Sequence of chain 1.A:
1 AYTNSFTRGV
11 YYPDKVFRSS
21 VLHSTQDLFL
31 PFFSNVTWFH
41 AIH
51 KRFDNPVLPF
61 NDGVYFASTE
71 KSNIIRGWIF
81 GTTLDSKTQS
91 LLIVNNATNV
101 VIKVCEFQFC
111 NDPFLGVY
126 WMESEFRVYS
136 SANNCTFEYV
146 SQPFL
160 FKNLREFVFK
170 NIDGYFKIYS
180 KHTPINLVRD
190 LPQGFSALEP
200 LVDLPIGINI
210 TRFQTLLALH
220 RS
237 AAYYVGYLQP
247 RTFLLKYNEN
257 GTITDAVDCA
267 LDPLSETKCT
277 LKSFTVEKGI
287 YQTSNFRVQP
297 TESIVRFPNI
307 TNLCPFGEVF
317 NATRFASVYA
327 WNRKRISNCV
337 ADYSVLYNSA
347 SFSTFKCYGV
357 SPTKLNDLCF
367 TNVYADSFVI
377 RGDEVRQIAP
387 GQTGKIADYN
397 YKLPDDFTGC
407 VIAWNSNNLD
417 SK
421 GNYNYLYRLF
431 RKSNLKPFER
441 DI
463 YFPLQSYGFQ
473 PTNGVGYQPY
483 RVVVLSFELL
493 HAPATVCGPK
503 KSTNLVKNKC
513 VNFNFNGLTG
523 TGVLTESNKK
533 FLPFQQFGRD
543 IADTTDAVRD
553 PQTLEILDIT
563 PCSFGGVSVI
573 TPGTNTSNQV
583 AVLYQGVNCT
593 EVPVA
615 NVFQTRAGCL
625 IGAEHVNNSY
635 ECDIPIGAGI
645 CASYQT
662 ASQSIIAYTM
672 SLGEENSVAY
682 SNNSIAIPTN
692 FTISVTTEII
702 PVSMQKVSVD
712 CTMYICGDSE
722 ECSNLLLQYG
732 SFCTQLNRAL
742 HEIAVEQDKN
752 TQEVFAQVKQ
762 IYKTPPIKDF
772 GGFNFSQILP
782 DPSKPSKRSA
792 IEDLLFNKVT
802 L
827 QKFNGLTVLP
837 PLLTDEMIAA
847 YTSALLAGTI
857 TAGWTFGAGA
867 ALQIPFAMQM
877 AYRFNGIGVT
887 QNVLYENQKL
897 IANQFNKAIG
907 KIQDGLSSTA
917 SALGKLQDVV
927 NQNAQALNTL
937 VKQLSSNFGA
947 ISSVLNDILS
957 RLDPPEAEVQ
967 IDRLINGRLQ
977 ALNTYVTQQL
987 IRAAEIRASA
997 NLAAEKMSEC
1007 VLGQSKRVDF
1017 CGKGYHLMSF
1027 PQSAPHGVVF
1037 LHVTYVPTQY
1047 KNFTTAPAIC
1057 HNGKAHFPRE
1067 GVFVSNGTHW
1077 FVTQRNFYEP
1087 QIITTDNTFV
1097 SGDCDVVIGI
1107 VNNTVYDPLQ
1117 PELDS

Sequence of chain 1.B:
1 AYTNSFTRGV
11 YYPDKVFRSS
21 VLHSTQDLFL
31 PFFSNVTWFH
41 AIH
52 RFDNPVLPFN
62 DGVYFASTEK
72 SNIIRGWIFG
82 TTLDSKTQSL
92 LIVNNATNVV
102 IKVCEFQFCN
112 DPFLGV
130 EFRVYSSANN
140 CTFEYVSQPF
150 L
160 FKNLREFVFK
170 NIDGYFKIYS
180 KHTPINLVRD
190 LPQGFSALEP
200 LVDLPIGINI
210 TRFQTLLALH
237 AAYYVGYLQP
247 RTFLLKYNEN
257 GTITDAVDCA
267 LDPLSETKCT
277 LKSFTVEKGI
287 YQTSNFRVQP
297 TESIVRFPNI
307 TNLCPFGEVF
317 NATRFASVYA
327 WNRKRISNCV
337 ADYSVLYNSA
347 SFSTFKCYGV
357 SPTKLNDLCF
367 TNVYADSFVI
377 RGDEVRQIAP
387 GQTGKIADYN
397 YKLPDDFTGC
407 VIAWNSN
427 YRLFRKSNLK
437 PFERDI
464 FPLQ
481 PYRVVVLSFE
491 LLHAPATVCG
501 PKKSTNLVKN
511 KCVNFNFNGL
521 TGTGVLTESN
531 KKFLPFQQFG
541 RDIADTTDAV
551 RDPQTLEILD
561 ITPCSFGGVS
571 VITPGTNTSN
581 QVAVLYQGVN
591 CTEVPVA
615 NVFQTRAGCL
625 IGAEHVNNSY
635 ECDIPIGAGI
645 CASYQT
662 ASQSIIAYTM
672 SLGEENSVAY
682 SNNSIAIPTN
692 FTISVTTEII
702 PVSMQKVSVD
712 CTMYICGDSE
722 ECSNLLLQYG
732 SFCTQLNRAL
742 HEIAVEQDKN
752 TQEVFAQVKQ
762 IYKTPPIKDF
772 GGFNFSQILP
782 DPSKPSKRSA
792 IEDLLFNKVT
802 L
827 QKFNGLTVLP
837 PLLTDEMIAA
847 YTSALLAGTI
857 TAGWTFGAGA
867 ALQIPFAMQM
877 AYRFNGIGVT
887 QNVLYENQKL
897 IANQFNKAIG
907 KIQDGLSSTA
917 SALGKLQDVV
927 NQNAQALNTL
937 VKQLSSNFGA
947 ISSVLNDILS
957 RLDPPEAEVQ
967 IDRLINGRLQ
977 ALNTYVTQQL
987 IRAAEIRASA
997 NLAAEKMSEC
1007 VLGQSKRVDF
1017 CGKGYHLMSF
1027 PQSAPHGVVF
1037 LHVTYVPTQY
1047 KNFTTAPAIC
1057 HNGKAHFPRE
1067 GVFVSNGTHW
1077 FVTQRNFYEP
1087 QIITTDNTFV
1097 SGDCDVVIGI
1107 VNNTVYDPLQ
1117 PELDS

This protein binds this small molecule.
Small molecule (SMILES): CC(=O)N[C@@H]1[C@@H](O)[C@H](O)[C@@H](CO)O[C@H]1O

Binding-site contacts:
Ligand atom C2 contacts residue ASN208 of chain 1.B at 2.4 Å.
Ligand atom N2 contacts residue GLU439 of chain 1.A at 3.7 Å.
Ligand atom C8 contacts residue ASN208 of chain 1.B at 4.3 Å.
Ligand atom C7 contacts residue GLU439 of chain 1.A at 3.8 Å.
Ligand atom O4 contacts residue LYS436 of chain 1.A at 3.9 Å.
Ligand atom C1 contacts residue ASN208 of chain 1.B at 1.4 Å.
Ligand atom O5 contacts residue THR82 of chain 1.B at 3.8 Å.
Ligand atom C7 contacts residue ASN208 of chain 1.B at 3.1 Å.
Ligand atom O3 contacts residue LYS436 of chain 1.A at 4.3 Å.
Ligand atom C3 contacts residue LYS436 of chain 1.A at 4.1 Å.
Ligand atom C5 contacts residue ASN208 of chain 1.B at 3.7 Å.
Ligand atom C3 contacts residue GLU439 of chain 1.A at 3.5 Å.
Ligand atom O5 contacts residue ASN208 of chain 1.B at 2.4 Å (h-bond).
Ligand atom O7 contacts residue GLU439 of chain 1.A at 4.3 Å.
Ligand atom N2 contacts residue ASN208 of chain 1.B at 2.9 Å (h-bond).
Ligand atom C2 contacts residue GLU439 of chain 1.A at 3.8 Å.
Ligand atom C4 contacts residue ASN208 of chain 1.B at 4.2 Å.
Ligand atom O3 contacts residue GLU439 of chain 1.A at 2.2 Å (salt-bridge).
Ligand atom C8 contacts residue GLU439 of chain 1.A at 3.6 Å.
Ligand atom C3 contacts residue ASN208 of chain 1.B at 3.8 Å.
Ligand atom O7 contacts residue ASN208 of chain 1.B at 3.0 Å (h-bond).
Ligand atom O7 contacts residue ARG440 of chain 1.A at 4.2 Å.
Ligand atom C1 contacts residue THR82 of chain 1.B at 4.2 Å.
Ligand atom C8 contacts residue GLY206 of chain 1.B at 4.1 Å.